Binding-site contacts:
Ligand atom F13 contacts residue GLN182 of chain 1.A at 3.0 Å.
Ligand atom C12 contacts residue GLN182 of chain 1.A at 3.4 Å.
Ligand atom F08 contacts residue GLY290 of chain 1.A at 2.7 Å.
Ligand atom C14 contacts residue GLN182 of chain 1.A at 3.4 Å.
Ligand atom F08 contacts residue SER289 of chain 1.A at 3.0 Å.
Ligand atom F09 contacts residue SER289 of chain 1.A at 3.8 Å.
Ligand atom N02 contacts residue HEM1 of chain 1.E at 3.4 Å.
Ligand atom C27 contacts residue H4B1 of chain 1.F at 3.8 Å.
Ligand atom C07 contacts residue HEM1 of chain 1.E at 3.4 Å.
Ligand atom C21 contacts residue GLU296 of chain 1.A at 3.6 Å.
Ligand atom C04 contacts residue HEM1 of chain 1.E at 3.9 Å.
Ligand atom F13 contacts residue TYR266 of chain 1.A at 3.6 Å.
Ligand atom F12 contacts residue GLN182 of chain 1.A at 3.6 Å.
Ligand atom C21 contacts residue VAL271 of chain 1.A at 3.9 Å (hydrophobic).
Ligand atom C22 contacts residue VAL271 of chain 1.A at 3.8 Å (hydrophobic).
Ligand atom C02 contacts residue GLU296 of chain 1.A at 3.4 Å.
Ligand atom C03 contacts residue PRO269 of chain 1.A at 3.9 Å (hydrophobic).
Ligand atom C05 contacts residue VAL271 of chain 1.A at 3.5 Å (hydrophobic).
Ligand atom N01 contacts residue GLU296 of chain 1.A at 2.6 Å (salt-bridge).
Ligand atom N25 contacts residue HEM1 of chain 1.E at 3.5 Å (h-bond).
Ligand atom F09 contacts residue PRO269 of chain 1.A at 3.8 Å.
Ligand atom F13 contacts residue ARG185 of chain 1.A at 3.4 Å.
Ligand atom F08 contacts residue PRO269 of chain 1.A at 3.9 Å.
Ligand atom C14 contacts residue ARG185 of chain 1.A at 3.9 Å.
Ligand atom C06 contacts residue GLU296 of chain 1.A at 3.5 Å.
Ligand atom C03 contacts residue HEM1 of chain 1.E at 3.3 Å.
Ligand atom C13 contacts residue GLN182 of chain 1.A at 3.0 Å.
Ligand atom C23 contacts residue HEM1 of chain 1.E at 3.6 Å.
Ligand atom C07 contacts residue PHE288 of chain 1.A at 3.6 Å (hydrophobic).
Ligand atom F08 contacts residue HEM1 of chain 1.E at 3.3 Å.
Ligand atom F09 contacts residue VAL271 of chain 1.A at 3.5 Å.
Ligand atom N02 contacts residue TRP291 of chain 1.A at 3.0 Å (h-bond).
Ligand atom F09 contacts residue PHE288 of chain 1.A at 3.1 Å.
Ligand atom C21 contacts residue HEM1 of chain 1.E at 3.8 Å.
Ligand atom N02 contacts residue TYR292 of chain 1.A at 3.9 Å.
Ligand atom C02 contacts residue HEM1 of chain 1.E at 3.6 Å.
Ligand atom F12 contacts residue TYR292 of chain 1.A at 3.5 Å.
Ligand atom C16 contacts residue HEM1 of chain 1.E at 3.5 Å.
Ligand atom C26 contacts residue HEM1 of chain 1.E at 3.4 Å.
Ligand atom N02 contacts residue GLU296 of chain 1.A at 2.5 Å (salt-bridge).

A small-molecule ligand and the protein it binds are described below.
Small molecule (SMILES): CN(C)CCc1cc(F)c(F)c(CCc2cc(C(F)F)cc(N)n2)c1

Sequence of chain 1.A:
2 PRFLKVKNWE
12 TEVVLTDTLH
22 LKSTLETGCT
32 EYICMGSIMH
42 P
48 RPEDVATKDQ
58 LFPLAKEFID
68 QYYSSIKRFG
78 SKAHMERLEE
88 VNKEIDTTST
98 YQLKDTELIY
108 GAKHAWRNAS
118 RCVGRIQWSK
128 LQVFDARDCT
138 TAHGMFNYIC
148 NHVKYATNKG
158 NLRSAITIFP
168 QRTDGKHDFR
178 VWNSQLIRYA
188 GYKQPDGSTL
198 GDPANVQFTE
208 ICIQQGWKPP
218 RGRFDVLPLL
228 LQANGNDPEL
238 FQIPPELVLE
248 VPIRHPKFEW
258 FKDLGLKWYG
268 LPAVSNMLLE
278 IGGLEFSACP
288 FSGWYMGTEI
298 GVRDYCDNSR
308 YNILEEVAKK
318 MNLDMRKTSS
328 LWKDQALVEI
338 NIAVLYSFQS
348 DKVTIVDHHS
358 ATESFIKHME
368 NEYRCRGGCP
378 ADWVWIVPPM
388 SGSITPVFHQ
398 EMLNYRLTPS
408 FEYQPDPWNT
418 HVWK